The small molecule below binds the protein below.
Small molecule (SMILES): Cc1cn([C@H]2C[C@H](O[P](=O)(O)OC[C@H]3O[C@@H](n4cnc5c(=O)nc(N)[nH]c54)C[C@@H]3O[P](=O)(O)OC[C@H]3O[C@@H](n4ccc(N)nc4=O)C[C@@H]3O[P](=O)(O)OC[C@H]3O[C@@H](n4cnc5c(=O)nc(N)[nH]c54)C[C@@H]3O[P](=O)(O)OC[C@H]3O[C@@H](n4ccc(N)nc4=O)C[C@@H]3O[P](=O)(O)OC[C@H]3O[C@@H](n4cc(C)c(=O)[nH]c4=O)C[C@@H]3O[P](=O)(O)OC[C@H]3O[C@@H](n4cnc5c(=O)nc(N)[nH]c54)C[C@@H]3O[P](=O)(O)OC[C@H]3O[C@@H](n4cnc5c(N)ncnc54)C[C@@H]3O[P](=O)(O)OC[C@H]3O[C@@H](n4ccc(N)nc4=O)C[C@@H]3O)[C@@H](COP(=O)=O)O2)c(=O)[nH]c1=O

Sequence of chain 1.C:
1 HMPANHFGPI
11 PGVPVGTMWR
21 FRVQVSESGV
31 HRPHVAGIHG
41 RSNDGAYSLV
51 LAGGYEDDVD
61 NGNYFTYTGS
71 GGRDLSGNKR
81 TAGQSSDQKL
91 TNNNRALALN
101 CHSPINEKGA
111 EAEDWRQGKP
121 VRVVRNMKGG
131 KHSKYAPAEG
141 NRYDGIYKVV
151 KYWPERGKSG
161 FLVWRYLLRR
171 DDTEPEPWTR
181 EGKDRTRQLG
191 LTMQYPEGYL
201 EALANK

Binding-site contacts:
Ligand atom O2 contacts residue HIS34 of chain 1.C at 2.7 Å (h-bond).
Ligand atom C4' contacts residue HIS34 of chain 1.C at 3.9 Å.
Ligand atom P contacts residue HIS39 of chain 1.C at 3.8 Å.
Ligand atom C6 contacts residue ASN78 of chain 1.C at 2.9 Å.
Ligand atom OP2 contacts residue ARG41 of chain 1.C at 3.2 Å (salt-bridge).
Ligand atom OP2 contacts residue ASN78 of chain 1.C at 3.1 Å (h-bond).
Ligand atom OP1 contacts residue ARG41 of chain 1.C at 3.7 Å.
Ligand atom O6 contacts residue ARG80 of chain 1.C at 2.4 Å (salt-bridge).
Ligand atom C5 contacts residue ARG80 of chain 1.C at 3.5 Å.
Ligand atom C4 contacts residue ARG80 of chain 1.C at 3.6 Å.
Ligand atom C4 contacts residue ASN78 of chain 1.C at 3.8 Å.
Ligand atom OP2 contacts residue GLY77 of chain 1.C at 4.0 Å.
Ligand atom O3' contacts residue HIS39 of chain 1.C at 3.4 Å (h-bond).
Ligand atom C6 contacts residue ARG80 of chain 1.C at 3.9 Å.
Ligand atom OP1 contacts residue LYS79 of chain 1.C at 3.5 Å (salt-bridge).
Ligand atom OP2 contacts residue LYS79 of chain 1.C at 3.1 Å (salt-bridge).
Ligand atom C4' contacts residue GLY40 of chain 1.C at 3.8 Å.
Ligand atom C2' contacts residue ASN78 of chain 1.C at 3.7 Å.
Ligand atom O5' contacts residue ARG41 of chain 1.C at 4.1 Å.
Ligand atom N9 contacts residue ASN78 of chain 1.C at 4.1 Å.
Ligand atom OP2 contacts residue EDO1 of chain 1.D at 3.2 Å (h-bond).
Ligand atom C1' contacts residue HIS34 of chain 1.C at 4.0 Å.
Ligand atom C2 contacts residue HIS34 of chain 1.C at 3.9 Å.
Ligand atom C5 contacts residue ARG80 of chain 1.C at 3.9 Å.
Ligand atom N2 contacts residue HIS34 of chain 1.C at 3.8 Å.
Ligand atom C5 contacts residue ASN78 of chain 1.C at 2.9 Å.
Ligand atom OP1 contacts residue SER42 of chain 1.C at 2.6 Å (h-bond).
Ligand atom N7 contacts residue ARG80 of chain 1.C at 3.3 Å (salt-bridge).
Ligand atom OP2 contacts residue ARG41 of chain 1.C at 3.8 Å.
Ligand atom C6 contacts residue ARG80 of chain 1.C at 3.6 Å.
Ligand atom P contacts residue SER42 of chain 1.C at 4.0 Å.
Ligand atom C5' contacts residue GLY40 of chain 1.C at 3.6 Å.
Ligand atom OP1 contacts residue ARG41 of chain 1.C at 2.8 Å (salt-bridge).
Ligand atom P contacts residue ARG41 of chain 1.C at 3.7 Å.
Ligand atom N4 contacts residue ASN78 of chain 1.C at 3.4 Å (h-bond).
Ligand atom C8 contacts residue ASN78 of chain 1.C at 3.8 Å.
Ligand atom O4' contacts residue HIS34 of chain 1.C at 3.0 Å.
Ligand atom C2' contacts residue GLY77 of chain 1.C at 4.0 Å.
Ligand atom N4 contacts residue ARG80 of chain 1.C at 3.1 Å.
Ligand atom OP1 contacts residue HIS39 of chain 1.C at 2.9 Å (h-bond).